Sequence of chain 1.A:
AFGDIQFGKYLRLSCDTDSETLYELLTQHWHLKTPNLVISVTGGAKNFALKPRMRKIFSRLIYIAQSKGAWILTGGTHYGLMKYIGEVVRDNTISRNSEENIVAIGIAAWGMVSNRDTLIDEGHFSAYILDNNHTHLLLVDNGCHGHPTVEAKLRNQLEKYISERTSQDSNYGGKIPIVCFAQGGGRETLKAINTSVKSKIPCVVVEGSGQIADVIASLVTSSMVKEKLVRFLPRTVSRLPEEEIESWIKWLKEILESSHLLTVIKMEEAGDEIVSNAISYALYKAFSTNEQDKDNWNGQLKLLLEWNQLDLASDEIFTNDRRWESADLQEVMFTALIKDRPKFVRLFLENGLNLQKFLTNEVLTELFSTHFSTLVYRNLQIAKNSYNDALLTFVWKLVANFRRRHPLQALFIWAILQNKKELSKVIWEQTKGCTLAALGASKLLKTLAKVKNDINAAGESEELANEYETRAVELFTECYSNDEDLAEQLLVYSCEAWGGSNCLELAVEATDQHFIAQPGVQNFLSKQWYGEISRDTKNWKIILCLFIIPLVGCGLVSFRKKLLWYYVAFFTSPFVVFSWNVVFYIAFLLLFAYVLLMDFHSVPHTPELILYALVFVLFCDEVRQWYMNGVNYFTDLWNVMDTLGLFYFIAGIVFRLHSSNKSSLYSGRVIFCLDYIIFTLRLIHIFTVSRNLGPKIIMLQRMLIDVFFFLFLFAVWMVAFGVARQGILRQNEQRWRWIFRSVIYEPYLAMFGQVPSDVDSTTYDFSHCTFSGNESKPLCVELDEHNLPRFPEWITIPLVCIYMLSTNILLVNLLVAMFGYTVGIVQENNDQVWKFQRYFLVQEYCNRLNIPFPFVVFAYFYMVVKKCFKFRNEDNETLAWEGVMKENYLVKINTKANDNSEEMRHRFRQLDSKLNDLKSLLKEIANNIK

Binding-site contacts:
Ligand atom C19 contacts residue LEU806 of chain 1.A at 3.6 Å (hydrophobic).
Ligand atom C11 contacts residue TYR1005 of chain 1.A at 3.9 Å (hydrophobic).
Ligand atom N21 contacts residue ASP802 of chain 1.A at 3.9 Å.
Ligand atom N04 contacts residue GLU782 of chain 1.A at 3.3 Å (salt-bridge).
Ligand atom O14 contacts residue TYR1005 of chain 1.A at 3.8 Å.
Ligand atom C18 contacts residue ASP802 of chain 1.A at 3.1 Å.
Ligand atom C18 contacts residue PHE839 of chain 1.A at 3.4 Å (hydrophobic).
Ligand atom C11 contacts residue PHE738 of chain 1.A at 3.7 Å (hydrophobic).
Ligand atom C13 contacts residue TYR1005 of chain 1.A at 3.7 Å (hydrophobic).
Ligand atom O06 contacts residue ASP781 of chain 1.A at 3.4 Å (salt-bridge).
Ligand atom O22 contacts residue PHE839 of chain 1.A at 3.4 Å.
Ligand atom N04 contacts residue LEU778 of chain 1.A at 3.9 Å.
Ligand atom C20 contacts residue LEU778 of chain 1.A at 3.6 Å (hydrophobic).
Ligand atom C03 contacts residue ASP802 of chain 1.A at 3.9 Å.
Ligand atom O23 contacts residue ARG842 of chain 1.A at 3.9 Å.
Ligand atom C01 contacts residue TYR745 of chain 1.A at 3.8 Å (hydrophobic).
Ligand atom C10 contacts residue ASN741 of chain 1.A at 3.4 Å.
Ligand atom O22 contacts residue ASP802 of chain 1.A at 3.8 Å.
Ligand atom C02 contacts residue ARG842 of chain 1.A at 3.4 Å.
Ligand atom C01 contacts residue ILE846 of chain 1.A at 3.7 Å (hydrophobic).
Ligand atom N21 contacts residue PHE839 of chain 1.A at 3.6 Å.
Ligand atom C13 contacts residue ILE846 of chain 1.A at 3.8 Å (hydrophobic).
Ligand atom C20 contacts residue ASP802 of chain 1.A at 3.3 Å.
Ligand atom C10 contacts residue VAL742 of chain 1.A at 3.8 Å (hydrophobic).
Ligand atom C03 contacts residue ARG842 of chain 1.A at 3.9 Å.
Ligand atom C16 contacts residue ASP802 of chain 1.A at 3.3 Å.
Ligand atom O23 contacts residue ASP802 of chain 1.A at 3.8 Å.
Ligand atom C15 contacts residue ASP802 of chain 1.A at 3.4 Å.
Ligand atom C12 contacts residue PHE738 of chain 1.A at 3.9 Å (hydrophobic).
Ligand atom C17 contacts residue ASP802 of chain 1.A at 3.1 Å.
Ligand atom C11 contacts residue VAL742 of chain 1.A at 3.6 Å (hydrophobic).
Ligand atom C12 contacts residue TYR1005 of chain 1.A at 3.2 Å (hydrophobic).
Ligand atom C18 contacts residue LEU806 of chain 1.A at 3.6 Å (hydrophobic).
Ligand atom C19 contacts residue ASP802 of chain 1.A at 3.1 Å.
Ligand atom O14 contacts residue ARG842 of chain 1.A at 3.8 Å.
Ligand atom O22 contacts residue GLY805 of chain 1.A at 3.6 Å.
Ligand atom C09 contacts residue ASN741 of chain 1.A at 3.7 Å.
Ligand atom C16 contacts residue ARG842 of chain 1.A at 3.5 Å.
Ligand atom C19 contacts residue LEU778 of chain 1.A at 3.7 Å (hydrophobic).
Ligand atom C17 contacts residue PHE839 of chain 1.A at 3.4 Å (hydrophobic).

The small molecule below binds the protein below.
Small molecule (SMILES): O=C1NC(c2cccc([N+](=O)[O-])c2)=CCN1c1ccccc1O